Binding-site contacts:
Ligand atom C5 contacts residue GLY333 of chain 1.D at 3.9 Å.
Ligand atom O2 contacts residue ILE1352 of chain 1.D at 3.8 Å.
Ligand atom C4 contacts residue SER1322 of chain 1.C at 3.3 Å.
Ligand atom C22 contacts residue TRP1276 of chain 1.C at 3.8 Å (hydrophobic).
Ligand atom O3 contacts residue GLU1279 of chain 1.C at 3.7 Å.
Ligand atom C5 contacts residue ILE1352 of chain 1.D at 3.8 Å (hydrophobic).
Ligand atom C7 contacts residue GLY333 of chain 1.D at 3.8 Å.
Ligand atom C13 contacts residue LYS345 of chain 1.D at 3.6 Å.
Ligand atom C17 contacts residue PHE1270 of chain 1.C at 3.8 Å (hydrophobic).
Ligand atom C9 contacts residue ILE1352 of chain 1.D at 3.5 Å (hydrophobic).
Ligand atom O5 contacts residue GLY344 of chain 1.D at 3.6 Å.
Ligand atom C12 contacts residue LEU1326 of chain 1.C at 3.2 Å (hydrophobic).
Ligand atom O2 contacts residue LYS345 of chain 1.D at 3.5 Å.
Ligand atom C3 contacts residue LYS332 of chain 1.D at 3.6 Å.
Ligand atom O3 contacts residue LYS1348 of chain 1.D at 3.7 Å.
Ligand atom C11 contacts residue LYS332 of chain 1.D at 3.7 Å.
Ligand atom C8 contacts residue GLY333 of chain 1.D at 3.4 Å.
Ligand atom O contacts residue GLY344 of chain 1.D at 3.4 Å (h-bond).
Ligand atom O4 contacts residue LYS1348 of chain 1.D at 2.3 Å (salt-bridge).
Ligand atom C12 contacts residue LYS332 of chain 1.D at 3.5 Å.
Ligand atom C contacts residue LEU342 of chain 1.D at 3.8 Å (hydrophobic).
Ligand atom C8 contacts residue ILE1352 of chain 1.D at 2.9 Å (hydrophobic).
Ligand atom C12 contacts residue ILE331 of chain 1.D at 3.6 Å (hydrophobic).
Ligand atom C22 contacts residue LYS1348 of chain 1.D at 3.1 Å.
Ligand atom C19 contacts residue GLU1272 of chain 1.C at 3.8 Å.
Ligand atom C7 contacts residue ILE1352 of chain 1.D at 2.9 Å (hydrophobic).
Ligand atom C23 contacts residue TRP1276 of chain 1.C at 3.1 Å (hydrophobic).
Ligand atom C19 contacts residue LEU342 of chain 1.D at 3.4 Å (hydrophobic).
Ligand atom C17 contacts residue GLY1271 of chain 1.C at 3.6 Å.
Ligand atom C4 contacts residue LYS332 of chain 1.D at 3.6 Å.
Ligand atom C17 contacts residue GLY344 of chain 1.D at 3.5 Å.
Ligand atom N contacts residue LYS1348 of chain 1.D at 3.0 Å.
Ligand atom O contacts residue LEU342 of chain 1.D at 2.8 Å (h-bond).
Ligand atom C23 contacts residue GLU1279 of chain 1.C at 2.9 Å.
Ligand atom C6 contacts residue ILE1352 of chain 1.D at 3.3 Å (hydrophobic).
Ligand atom C17 contacts residue GLU1272 of chain 1.C at 3.4 Å.
Ligand atom C21 contacts residue LYS1348 of chain 1.D at 3.2 Å.
Ligand atom O4 contacts residue TRP1276 of chain 1.C at 3.4 Å (h-bond).
Ligand atom O2 contacts residue SER1322 of chain 1.C at 3.3 Å (h-bond).
Ligand atom C10 contacts residue LYS332 of chain 1.D at 3.3 Å.

A small-molecule ligand and the protein it binds are described below.
Small molecule (SMILES): CCCC/C(C)=C/C=C(\C)C(=O)c1c(O)cc([C@H](C)CC/C=C/NC(=O)OC)oc1=O

Sequence of chain 1.C:
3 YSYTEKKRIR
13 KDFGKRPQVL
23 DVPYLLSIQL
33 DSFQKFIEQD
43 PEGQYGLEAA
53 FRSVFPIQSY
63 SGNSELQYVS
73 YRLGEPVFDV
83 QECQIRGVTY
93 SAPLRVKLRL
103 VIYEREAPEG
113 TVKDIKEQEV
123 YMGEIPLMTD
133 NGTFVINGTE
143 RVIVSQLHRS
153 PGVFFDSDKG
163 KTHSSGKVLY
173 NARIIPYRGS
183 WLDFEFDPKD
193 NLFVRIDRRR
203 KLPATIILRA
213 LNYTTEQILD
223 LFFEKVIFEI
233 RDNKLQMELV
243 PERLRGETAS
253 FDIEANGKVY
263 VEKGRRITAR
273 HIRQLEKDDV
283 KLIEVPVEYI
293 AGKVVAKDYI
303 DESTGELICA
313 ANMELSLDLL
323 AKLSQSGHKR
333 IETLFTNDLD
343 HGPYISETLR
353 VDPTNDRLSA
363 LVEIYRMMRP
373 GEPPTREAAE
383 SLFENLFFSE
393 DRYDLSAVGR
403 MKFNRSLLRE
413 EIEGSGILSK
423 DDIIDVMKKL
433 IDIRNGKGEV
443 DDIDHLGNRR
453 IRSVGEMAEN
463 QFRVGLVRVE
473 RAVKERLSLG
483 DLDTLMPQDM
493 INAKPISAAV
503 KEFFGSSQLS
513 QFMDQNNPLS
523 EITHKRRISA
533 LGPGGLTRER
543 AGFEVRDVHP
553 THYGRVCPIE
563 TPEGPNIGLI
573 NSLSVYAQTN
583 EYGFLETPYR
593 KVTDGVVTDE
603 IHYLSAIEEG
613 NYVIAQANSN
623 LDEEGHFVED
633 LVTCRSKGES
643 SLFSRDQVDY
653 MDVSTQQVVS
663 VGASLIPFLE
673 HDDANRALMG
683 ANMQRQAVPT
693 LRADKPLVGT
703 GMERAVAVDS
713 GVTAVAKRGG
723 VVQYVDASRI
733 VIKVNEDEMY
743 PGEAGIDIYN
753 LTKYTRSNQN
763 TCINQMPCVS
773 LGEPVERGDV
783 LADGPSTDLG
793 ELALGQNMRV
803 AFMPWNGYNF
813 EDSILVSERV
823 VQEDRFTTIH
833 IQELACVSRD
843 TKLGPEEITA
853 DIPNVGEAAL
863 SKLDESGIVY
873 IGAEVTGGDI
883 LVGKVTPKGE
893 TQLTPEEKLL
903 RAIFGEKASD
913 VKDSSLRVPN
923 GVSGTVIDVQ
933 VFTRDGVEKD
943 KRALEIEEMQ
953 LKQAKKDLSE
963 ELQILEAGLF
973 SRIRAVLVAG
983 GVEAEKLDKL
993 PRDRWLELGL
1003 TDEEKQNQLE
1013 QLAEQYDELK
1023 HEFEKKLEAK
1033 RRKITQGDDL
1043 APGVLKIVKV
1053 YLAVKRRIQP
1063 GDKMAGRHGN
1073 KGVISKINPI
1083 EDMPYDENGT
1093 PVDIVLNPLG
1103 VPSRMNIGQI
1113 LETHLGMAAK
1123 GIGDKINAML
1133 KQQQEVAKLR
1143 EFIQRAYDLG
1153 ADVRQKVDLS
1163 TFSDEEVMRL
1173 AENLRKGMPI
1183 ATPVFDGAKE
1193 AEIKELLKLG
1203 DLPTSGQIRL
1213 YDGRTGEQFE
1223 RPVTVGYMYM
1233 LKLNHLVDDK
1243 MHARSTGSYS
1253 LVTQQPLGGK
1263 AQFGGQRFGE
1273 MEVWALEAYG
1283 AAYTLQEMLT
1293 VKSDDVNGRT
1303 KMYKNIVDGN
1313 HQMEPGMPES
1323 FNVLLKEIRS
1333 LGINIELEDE

Sequence of chain 1.D:
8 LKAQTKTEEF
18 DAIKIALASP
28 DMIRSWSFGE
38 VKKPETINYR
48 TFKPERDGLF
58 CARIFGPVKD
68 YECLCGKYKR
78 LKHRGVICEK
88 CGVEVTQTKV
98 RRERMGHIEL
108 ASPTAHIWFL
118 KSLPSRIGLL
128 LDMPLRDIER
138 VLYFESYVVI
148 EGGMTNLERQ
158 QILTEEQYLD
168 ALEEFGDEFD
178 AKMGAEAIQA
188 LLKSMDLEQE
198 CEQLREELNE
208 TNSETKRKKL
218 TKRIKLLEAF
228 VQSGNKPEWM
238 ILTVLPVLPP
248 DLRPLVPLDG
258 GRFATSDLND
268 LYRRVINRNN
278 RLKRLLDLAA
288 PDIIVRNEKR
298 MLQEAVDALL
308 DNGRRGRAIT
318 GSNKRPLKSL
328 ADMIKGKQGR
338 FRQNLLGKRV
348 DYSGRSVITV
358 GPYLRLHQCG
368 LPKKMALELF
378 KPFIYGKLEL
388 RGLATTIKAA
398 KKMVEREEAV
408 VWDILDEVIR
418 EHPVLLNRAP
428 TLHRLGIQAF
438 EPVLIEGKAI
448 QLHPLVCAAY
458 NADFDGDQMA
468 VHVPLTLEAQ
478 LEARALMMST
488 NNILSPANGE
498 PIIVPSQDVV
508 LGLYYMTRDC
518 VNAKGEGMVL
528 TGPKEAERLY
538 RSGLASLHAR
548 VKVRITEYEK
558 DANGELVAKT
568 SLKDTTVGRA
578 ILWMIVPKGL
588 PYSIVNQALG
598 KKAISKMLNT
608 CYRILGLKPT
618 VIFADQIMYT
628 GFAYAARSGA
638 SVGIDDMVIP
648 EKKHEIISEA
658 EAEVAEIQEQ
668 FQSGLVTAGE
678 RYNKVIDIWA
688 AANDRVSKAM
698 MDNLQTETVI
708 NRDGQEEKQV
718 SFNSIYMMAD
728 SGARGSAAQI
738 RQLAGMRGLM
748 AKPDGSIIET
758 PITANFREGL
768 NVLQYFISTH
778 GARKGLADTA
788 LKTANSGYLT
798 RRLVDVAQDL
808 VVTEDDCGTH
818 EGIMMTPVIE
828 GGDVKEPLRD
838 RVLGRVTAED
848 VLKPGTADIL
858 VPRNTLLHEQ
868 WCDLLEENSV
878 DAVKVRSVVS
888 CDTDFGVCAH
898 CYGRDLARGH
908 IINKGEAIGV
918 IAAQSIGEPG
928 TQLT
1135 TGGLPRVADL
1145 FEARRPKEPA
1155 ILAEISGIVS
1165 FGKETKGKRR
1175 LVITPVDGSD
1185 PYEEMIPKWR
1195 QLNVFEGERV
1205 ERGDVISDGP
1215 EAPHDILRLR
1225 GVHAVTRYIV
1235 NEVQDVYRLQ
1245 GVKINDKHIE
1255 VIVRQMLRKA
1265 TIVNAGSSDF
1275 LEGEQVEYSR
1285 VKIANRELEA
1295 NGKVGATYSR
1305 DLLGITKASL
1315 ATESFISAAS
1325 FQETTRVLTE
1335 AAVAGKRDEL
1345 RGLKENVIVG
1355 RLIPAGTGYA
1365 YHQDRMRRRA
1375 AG